The protein below binds the small molecule below.
Small molecule (SMILES): N#CCC1(n2cc(C(N)=O)c(NC(=O)C3CC3)n2)CCN(Cc2ccc(-c3ccccc3)c(O)c2)CC1

Binding-site contacts:
Ligand atom C7 contacts residue LEU158 of chain 1.B at 3.6 Å (hydrophobic).
Ligand atom C10 contacts residue PRO108 of chain 1.B at 3.4 Å (hydrophobic).
Ligand atom O3 contacts residue GLY171 of chain 1.B at 3.5 Å.
Ligand atom C20 contacts residue LYS56 of chain 1.B at 3.5 Å.
Ligand atom C9 contacts residue PHE106 of chain 1.B at 3.7 Å (hydrophobic).
Ligand atom C19 contacts residue LYS56 of chain 1.B at 3.7 Å.
Ligand atom C11 contacts residue LEU29 of chain 1.B at 3.8 Å (hydrophobic).
Ligand atom C2 contacts residue ARG155 of chain 1.B at 3.3 Å.
Ligand atom C8 contacts residue GLY110 of chain 1.B at 3.6 Å.
Ligand atom C1 contacts residue LEU158 of chain 1.B at 3.7 Å (hydrophobic).
Ligand atom O1 contacts residue PHE106 of chain 1.B at 3.3 Å.
Ligand atom O3 contacts residue ASP169 of chain 1.B at 2.7 Å (salt-bridge).
Ligand atom C11 contacts residue PHE106 of chain 1.B at 3.8 Å (hydrophobic).
Ligand atom N4 contacts residue LEU107 of chain 1.B at 3.6 Å.
Ligand atom C24 contacts residue LYS56 of chain 1.B at 3.8 Å.
Ligand atom C10 contacts residue GLY110 of chain 1.B at 3.3 Å.
Ligand atom N1 contacts residue ASP169 of chain 1.B at 3.6 Å (salt-bridge).
Ligand atom C1 contacts residue ARG155 of chain 1.B at 3.5 Å.
Ligand atom C21 contacts residue SER57 of chain 1.B at 3.7 Å.
Ligand atom N1 contacts residue GLY168 of chain 1.B at 3.1 Å.
Ligand atom C11 contacts residue ARG27 of chain 1.B at 3.7 Å.
Ligand atom O1 contacts residue LEU107 of chain 1.B at 2.8 Å (h-bond).
Ligand atom C6 contacts residue LEU158 of chain 1.B at 3.6 Å (hydrophobic).
Ligand atom N1 contacts residue ASN156 of chain 1.B at 3.6 Å.
Ligand atom N3 contacts residue ALA54 of chain 1.B at 3.5 Å.
Ligand atom C25 contacts residue LYS56 of chain 1.B at 3.5 Å.
Ligand atom C28 contacts residue LEU29 of chain 1.B at 3.6 Å (hydrophobic).
Ligand atom N1 contacts residue LEU158 of chain 1.B at 3.6 Å.
Ligand atom C13 contacts residue ASP169 of chain 1.B at 3.5 Å.
Ligand atom C26 contacts residue ASP169 of chain 1.B at 3.4 Å.
Ligand atom O3 contacts residue LYS56 of chain 1.B at 2.9 Å (salt-bridge).
Ligand atom C27 contacts residue GLY30 of chain 1.B at 3.6 Å.
Ligand atom C20 contacts residue LYS36 of chain 1.B at 3.7 Å.
Ligand atom N3 contacts residue GLU105 of chain 1.B at 2.9 Å (salt-bridge).
Ligand atom C5 contacts residue LEU158 of chain 1.B at 3.7 Å (hydrophobic).
Ligand atom C21 contacts residue LYS56 of chain 1.B at 3.5 Å.
Ligand atom N3 contacts residue LEU158 of chain 1.B at 3.6 Å.
Ligand atom C9 contacts residue GLY110 of chain 1.B at 3.4 Å.
Ligand atom C9 contacts residue LEU107 of chain 1.B at 3.3 Å (hydrophobic).
Ligand atom C25 contacts residue ASP169 of chain 1.B at 3.5 Å.

Sequence of chain 1.B:
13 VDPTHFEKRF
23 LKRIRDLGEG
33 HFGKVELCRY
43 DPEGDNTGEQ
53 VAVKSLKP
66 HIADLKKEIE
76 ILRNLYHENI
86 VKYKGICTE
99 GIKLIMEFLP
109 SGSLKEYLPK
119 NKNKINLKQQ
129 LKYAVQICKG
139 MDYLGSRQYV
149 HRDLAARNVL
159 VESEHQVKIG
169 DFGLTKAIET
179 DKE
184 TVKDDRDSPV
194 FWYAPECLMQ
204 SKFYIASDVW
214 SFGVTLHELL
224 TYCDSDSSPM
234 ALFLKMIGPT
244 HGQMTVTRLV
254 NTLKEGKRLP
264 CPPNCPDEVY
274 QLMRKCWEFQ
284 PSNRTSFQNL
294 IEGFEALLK